Binding-site contacts:
Ligand atom N contacts residue PRO182 of chain 1.G at 3.8 Å.
Ligand atom C contacts residue ZN1 of chain 1.GA at 3.9 Å.
Ligand atom C contacts residue CYS2 of chain 1.G at 4.3 Å (hydrophobic).
Ligand atom O1 contacts residue ARG179 of chain 1.G at 3.3 Å (salt-bridge).
Ligand atom CN contacts residue PRO182 of chain 1.G at 3.7 Å (hydrophobic).
Ligand atom CN contacts residue ASN181 of chain 1.G at 4.1 Å.
Ligand atom CA contacts residue ZN1 of chain 1.GA at 3.0 Å.
Ligand atom CN contacts residue ZN1 of chain 1.GA at 3.0 Å.
Ligand atom O1 contacts residue PRO182 of chain 1.G at 3.8 Å.
Ligand atom SD contacts residue ZN1 of chain 1.GA at 3.3 Å.
Ligand atom CB contacts residue PRO182 of chain 1.G at 3.5 Å (hydrophobic).
Ligand atom CA contacts residue CYS2 of chain 1.G at 4.1 Å (hydrophobic).
Ligand atom CB contacts residue ZN1 of chain 1.GA at 2.3 Å.
Ligand atom O1 contacts residue ASN181 of chain 1.G at 3.6 Å (h-bond).
Ligand atom N contacts residue ZN1 of chain 1.GA at 3.2 Å.
Ligand atom CE contacts residue CYS185 of chain 1.G at 3.4 Å (hydrophobic).
Ligand atom C contacts residue CYS2 of chain 1.G at 3.2 Å (hydrophobic).
Ligand atom SD contacts residue ASP172 of chain 1.G at 3.6 Å.
Ligand atom N contacts residue CYS2 of chain 1.G at 3.8 Å.
Ligand atom OG contacts residue ALA176 of chain 1.G at 4.4 Å.
Ligand atom O contacts residue ALA176 of chain 1.G at 4.0 Å.
Ligand atom CE contacts residue ALA176 of chain 1.G at 3.4 Å (hydrophobic).
Ligand atom CN contacts residue ARG179 of chain 1.G at 4.1 Å.
Ligand atom O contacts residue CYS2 of chain 1.G at 3.0 Å (h-bond).
Ligand atom CN contacts residue LYS180 of chain 1.G at 3.9 Å.
Ligand atom CG contacts residue ZN1 of chain 1.GA at 3.2 Å.
Ligand atom CE contacts residue ASP172 of chain 1.G at 3.5 Å.
Ligand atom O1 contacts residue CYS185 of chain 1.G at 3.8 Å.
Ligand atom O1 contacts residue ZN1 of chain 1.GA at 2.5 Å.
Ligand atom O1 contacts residue LYS180 of chain 1.G at 3.9 Å.
Ligand atom CB contacts residue CYS185 of chain 1.G at 4.4 Å (hydrophobic).
Ligand atom CE contacts residue ZN1 of chain 1.GA at 2.7 Å.
Ligand atom CG contacts residue PRO182 of chain 1.G at 4.4 Å (hydrophobic).
Ligand atom CA contacts residue PRO182 of chain 1.G at 4.2 Å (hydrophobic).
Ligand atom N contacts residue ZN1 of chain 1.GA at 3.8 Å.
Ligand atom SD contacts residue CYS185 of chain 1.G at 3.8 Å.
Ligand atom OG contacts residue ASP172 of chain 1.G at 4.2 Å.

Sequence of chain 1.G:
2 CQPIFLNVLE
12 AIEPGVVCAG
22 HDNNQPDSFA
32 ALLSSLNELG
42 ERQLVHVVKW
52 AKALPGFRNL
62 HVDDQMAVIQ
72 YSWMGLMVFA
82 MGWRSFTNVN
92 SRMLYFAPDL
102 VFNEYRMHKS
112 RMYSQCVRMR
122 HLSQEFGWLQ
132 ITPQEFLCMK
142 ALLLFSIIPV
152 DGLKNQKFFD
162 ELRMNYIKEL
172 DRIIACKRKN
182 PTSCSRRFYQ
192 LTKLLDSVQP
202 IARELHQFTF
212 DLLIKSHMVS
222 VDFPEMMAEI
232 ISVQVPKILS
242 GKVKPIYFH

A protein and the small-molecule ligand that binds it are described below.
Small molecule (SMILES): CSCC[C@H](NC=O)C(=O)N[C@@H](CO)C(=O)N[C@H](C=O)CC(=O)O